Binding-site contacts:
Ligand atom C1 contacts residue ASN103 of chain 1.I at 1.4 Å.
Ligand atom O7 contacts residue ARG113 of chain 1.I at 4.5 Å.
Ligand atom O6 contacts residue ARG113 of chain 1.I at 3.6 Å (salt-bridge).
Ligand atom C6 contacts residue ASP110 of chain 1.I at 3.6 Å.
Ligand atom O6 contacts residue ASP111 of chain 1.I at 3.0 Å (salt-bridge).
Ligand atom C5 contacts residue ASP110 of chain 1.I at 4.4 Å.
Ligand atom O7 contacts residue ASN103 of chain 1.I at 3.2 Å (h-bond).
Ligand atom C4 contacts residue ASN103 of chain 1.I at 4.2 Å.
Ligand atom O3 contacts residue ARG113 of chain 1.I at 4.4 Å.
Ligand atom O5 contacts residue ASN103 of chain 1.I at 2.3 Å (h-bond).
Ligand atom C2 contacts residue ASN103 of chain 1.I at 2.5 Å.
Ligand atom O4 contacts residue ASP110 of chain 1.I at 4.3 Å.
Ligand atom O6 contacts residue ASP110 of chain 1.I at 2.6 Å (salt-bridge).
Ligand atom O5 contacts residue GLY114 of chain 1.I at 4.2 Å.
Ligand atom C7 contacts residue ASN103 of chain 1.I at 3.3 Å.
Ligand atom C4 contacts residue ARG113 of chain 1.I at 4.0 Å.
Ligand atom C6 contacts residue ASP111 of chain 1.I at 3.7 Å.
Ligand atom O6 contacts residue GLY114 of chain 1.I at 4.3 Å.
Ligand atom N2 contacts residue ASN103 of chain 1.I at 3.0 Å (h-bond).
Ligand atom C3 contacts residue ASN103 of chain 1.I at 3.8 Å.
Ligand atom C5 contacts residue ASN103 of chain 1.I at 3.7 Å.
Ligand atom C4 contacts residue ASP110 of chain 1.I at 4.1 Å.

Sequence of chain 1.I:
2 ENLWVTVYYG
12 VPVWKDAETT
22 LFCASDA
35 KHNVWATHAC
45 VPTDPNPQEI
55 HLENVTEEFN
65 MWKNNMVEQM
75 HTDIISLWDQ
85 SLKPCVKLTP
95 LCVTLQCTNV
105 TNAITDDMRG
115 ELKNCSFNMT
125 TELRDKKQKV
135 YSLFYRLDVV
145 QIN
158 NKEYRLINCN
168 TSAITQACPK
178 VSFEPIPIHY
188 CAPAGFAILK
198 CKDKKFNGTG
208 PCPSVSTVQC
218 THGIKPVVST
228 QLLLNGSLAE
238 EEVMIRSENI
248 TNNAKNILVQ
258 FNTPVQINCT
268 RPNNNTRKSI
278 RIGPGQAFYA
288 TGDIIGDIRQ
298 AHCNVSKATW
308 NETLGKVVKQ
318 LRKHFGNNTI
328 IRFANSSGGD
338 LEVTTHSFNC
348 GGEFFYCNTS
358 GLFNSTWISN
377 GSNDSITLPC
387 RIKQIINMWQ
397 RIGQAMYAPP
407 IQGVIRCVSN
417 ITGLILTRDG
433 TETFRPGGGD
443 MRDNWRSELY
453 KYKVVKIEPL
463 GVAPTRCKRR

A protein and the small-molecule ligand that binds it are described below.
Small molecule (SMILES): CC(=O)N[C@@H]1[C@@H](O)[C@H](O)[C@@H](CO)O[C@H]1O